Sequence of chain 24.B:
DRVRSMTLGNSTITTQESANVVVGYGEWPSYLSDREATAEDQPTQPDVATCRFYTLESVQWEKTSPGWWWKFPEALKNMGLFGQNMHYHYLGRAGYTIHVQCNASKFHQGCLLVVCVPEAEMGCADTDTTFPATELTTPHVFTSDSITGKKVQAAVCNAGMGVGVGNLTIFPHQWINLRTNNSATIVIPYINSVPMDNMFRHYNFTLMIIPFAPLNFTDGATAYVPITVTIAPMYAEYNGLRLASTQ

Binding-site contacts:
Ligand atom N1 contacts residue TRP38 of chain 24.B at 4.1 Å.
Ligand atom C5 contacts residue TRP38 of chain 24.B at 3.9 Å (hydrophobic).
Ligand atom N9 contacts residue TRP38 of chain 24.B at 4.4 Å.
Ligand atom O6 contacts residue TRP38 of chain 24.B at 3.7 Å.
Ligand atom N3 contacts residue TRP38 of chain 24.B at 4.3 Å.
Ligand atom C4 contacts residue TRP38 of chain 24.B at 4.1 Å (hydrophobic).
Ligand atom C8 contacts residue TRP38 of chain 24.B at 4.1 Å (hydrophobic).
Ligand atom N7 contacts residue TRP38 of chain 24.B at 3.7 Å.
Ligand atom N1 contacts residue LYS58 of chain 24.D at 4.0 Å.
Ligand atom C6 contacts residue TRP38 of chain 24.B at 3.9 Å (hydrophobic).
Ligand atom O6 contacts residue LYS58 of chain 24.D at 4.2 Å.
Ligand atom C2 contacts residue TRP38 of chain 24.B at 4.2 Å (hydrophobic).

Sequence of chain 24.D:
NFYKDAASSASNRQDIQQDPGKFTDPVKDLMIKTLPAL

The small molecule below binds the protein below.
Small molecule (SMILES): Nc1nc2[nH]cnc2c(=O)[nH]1